The protein below binds the small molecule below.
Small molecule (SMILES): CC(=O)N[C@@H]1[C@@H](O)[C@H](O)[C@@H](CO)O[C@H]1O

Binding-site contacts:
Ligand atom C1 contacts residue ASN166 of chain 1.A at 1.4 Å.
Ligand atom C3 contacts residue ASN166 of chain 1.A at 3.9 Å.
Ligand atom O7 contacts residue ASN166 of chain 1.A at 4.0 Å.
Ligand atom C1 contacts residue ASN237 of chain 1.A at 3.8 Å.
Ligand atom N2 contacts residue ASN237 of chain 1.A at 2.9 Å (h-bond).
Ligand atom C4 contacts residue ASN237 of chain 1.A at 3.8 Å.
Ligand atom C5 contacts residue ASN237 of chain 1.A at 3.6 Å.
Ligand atom C8 contacts residue SER218 of chain 1.E at 3.7 Å.
Ligand atom C7 contacts residue ASN166 of chain 1.A at 3.9 Å.
Ligand atom C2 contacts residue ASN237 of chain 1.A at 3.7 Å.
Ligand atom O5 contacts residue ASN166 of chain 1.A at 2.3 Å (h-bond).
Ligand atom C7 contacts residue ASN237 of chain 1.A at 3.8 Å.
Ligand atom C3 contacts residue ASN237 of chain 1.A at 3.7 Å.
Ligand atom C4 contacts residue ASN166 of chain 1.A at 4.2 Å.
Ligand atom C7 contacts residue ALA239 of chain 1.A at 4.1 Å (hydrophobic).
Ligand atom O7 contacts residue ALA239 of chain 1.A at 4.0 Å.
Ligand atom C8 contacts residue ASP238 of chain 1.A at 3.9 Å.
Ligand atom C2 contacts residue ASN166 of chain 1.A at 2.6 Å.
Ligand atom C8 contacts residue ASN237 of chain 1.A at 3.7 Å.
Ligand atom C8 contacts residue ALA239 of chain 1.A at 3.6 Å (hydrophobic).
Ligand atom N2 contacts residue ASN166 of chain 1.A at 3.3 Å (h-bond).
Ligand atom O4 contacts residue ASN237 of chain 1.A at 3.5 Å (h-bond).
Ligand atom C5 contacts residue ASN166 of chain 1.A at 3.6 Å.

Sequence of chain 1.A:
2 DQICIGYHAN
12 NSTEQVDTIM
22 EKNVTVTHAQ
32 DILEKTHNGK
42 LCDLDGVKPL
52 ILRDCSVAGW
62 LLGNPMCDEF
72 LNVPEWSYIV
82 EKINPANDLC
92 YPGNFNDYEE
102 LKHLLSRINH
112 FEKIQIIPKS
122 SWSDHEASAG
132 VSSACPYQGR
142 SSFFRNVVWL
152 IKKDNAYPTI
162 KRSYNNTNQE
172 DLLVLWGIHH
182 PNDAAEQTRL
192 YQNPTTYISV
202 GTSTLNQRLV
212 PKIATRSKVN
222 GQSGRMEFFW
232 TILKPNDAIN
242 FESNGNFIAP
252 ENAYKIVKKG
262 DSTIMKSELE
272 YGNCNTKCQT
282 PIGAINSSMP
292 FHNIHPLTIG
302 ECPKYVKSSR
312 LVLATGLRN

Sequence of chain 1.E:
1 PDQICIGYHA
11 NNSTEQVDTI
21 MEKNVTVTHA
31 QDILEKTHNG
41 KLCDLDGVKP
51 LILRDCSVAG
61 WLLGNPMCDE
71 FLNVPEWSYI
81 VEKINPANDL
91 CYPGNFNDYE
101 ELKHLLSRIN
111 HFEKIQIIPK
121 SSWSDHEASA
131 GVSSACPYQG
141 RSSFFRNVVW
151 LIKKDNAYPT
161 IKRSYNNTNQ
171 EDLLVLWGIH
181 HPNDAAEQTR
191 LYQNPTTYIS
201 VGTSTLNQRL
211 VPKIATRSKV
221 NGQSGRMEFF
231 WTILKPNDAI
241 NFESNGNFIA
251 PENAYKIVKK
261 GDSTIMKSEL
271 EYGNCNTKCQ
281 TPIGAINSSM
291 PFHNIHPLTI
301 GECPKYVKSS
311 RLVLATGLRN